Binding-site contacts:
Ligand atom N3 contacts residue TYR86 of chain 1.A at 3.7 Å.
Ligand atom C3 contacts residue GLU85 of chain 1.A at 4.0 Å.
Ligand atom C3 contacts residue LEU137 of chain 1.A at 3.4 Å (hydrophobic).
Ligand atom N3 contacts residue LEU137 of chain 1.A at 4.1 Å.
Ligand atom C2 contacts residue CYS87 of chain 1.A at 3.2 Å (hydrophobic).
Ligand atom N2 contacts residue LEU15 of chain 1.A at 3.6 Å.
Ligand atom C2 contacts residue TYR86 of chain 1.A at 3.9 Å (hydrophobic).
Ligand atom C3 contacts residue LEU15 of chain 1.A at 4.2 Å (hydrophobic).
Ligand atom N5 contacts residue LEU137 of chain 1.A at 3.5 Å.
Ligand atom C4 contacts residue VAL23 of chain 1.A at 4.2 Å (hydrophobic).
Ligand atom N4 contacts residue VAL23 of chain 1.A at 4.4 Å.
Ligand atom C4 contacts residue LEU137 of chain 1.A at 3.3 Å (hydrophobic).
Ligand atom C5 contacts residue LEU137 of chain 1.A at 3.3 Å (hydrophobic).
Ligand atom C1 contacts residue LEU15 of chain 1.A at 3.9 Å (hydrophobic).
Ligand atom N2 contacts residue CYS87 of chain 1.A at 4.2 Å.
Ligand atom C1 contacts residue LEU137 of chain 1.A at 3.9 Å (hydrophobic).
Ligand atom N1 contacts residue GLY16 of chain 1.A at 4.2 Å.
Ligand atom C4 contacts residue LEU15 of chain 1.A at 4.3 Å (hydrophobic).
Ligand atom N3 contacts residue LEU15 of chain 1.A at 4.1 Å.
Ligand atom C2 contacts residue LEU15 of chain 1.A at 3.8 Å (hydrophobic).
Ligand atom N2 contacts residue LEU137 of chain 1.A at 4.5 Å.
Ligand atom N4 contacts residue ALA36 of chain 1.A at 4.2 Å.
Ligand atom N1 contacts residue LEU15 of chain 1.A at 3.8 Å.
Ligand atom C5 contacts residue SER147 of chain 1.A at 4.5 Å.
Ligand atom C5 contacts residue VAL23 of chain 1.A at 3.9 Å (hydrophobic).
Ligand atom C3 contacts residue ALA36 of chain 1.A at 4.1 Å (hydrophobic).
Ligand atom N5 contacts residue CYS87 of chain 1.A at 4.2 Å.
Ligand atom N4 contacts residue LEU137 of chain 1.A at 3.5 Å.
Ligand atom N1 contacts residue GLU91 of chain 1.A at 4.1 Å.
Ligand atom C3 contacts residue CYS87 of chain 1.A at 4.0 Å (hydrophobic).
Ligand atom N3 contacts residue ALA36 of chain 1.A at 4.4 Å.
Ligand atom N3 contacts residue CYS87 of chain 1.A at 3.1 Å (h-bond).
Ligand atom N5 contacts residue GLU85 of chain 1.A at 3.0 Å (salt-bridge).
Ligand atom N4 contacts residue GLU85 of chain 1.A at 3.9 Å.
Ligand atom N3 contacts residue GLU85 of chain 1.A at 4.2 Å.
Ligand atom N5 contacts residue ALA36 of chain 1.A at 3.8 Å.

The protein below binds the small molecule below.
Small molecule (SMILES): Nc1ncnc2n[nH]cc12

Sequence of chain 1.A:
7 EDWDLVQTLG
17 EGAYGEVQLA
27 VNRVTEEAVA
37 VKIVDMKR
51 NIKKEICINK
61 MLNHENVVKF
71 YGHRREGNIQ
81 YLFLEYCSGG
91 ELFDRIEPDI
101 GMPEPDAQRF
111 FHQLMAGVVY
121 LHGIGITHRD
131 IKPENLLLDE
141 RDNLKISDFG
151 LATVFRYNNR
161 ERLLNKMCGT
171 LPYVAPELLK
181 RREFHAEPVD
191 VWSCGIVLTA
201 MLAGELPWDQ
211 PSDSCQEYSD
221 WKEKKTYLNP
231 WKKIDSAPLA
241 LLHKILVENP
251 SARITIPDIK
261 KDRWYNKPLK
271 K